Binding-site contacts:
Ligand atom C9P contacts residue PRO49 of chain 1.H at 4.0 Å (hydrophobic).
Ligand atom N4P contacts residue MET15 of chain 1.G at 3.9 Å.
Ligand atom O1A contacts residue SER44 of chain 1.H at 2.9 Å (h-bond).
Ligand atom CCG contacts residue GLU10 of chain 1.G at 4.0 Å.
Ligand atom O9P contacts residue GLU17 of chain 1.G at 3.6 Å.
Ligand atom O9P contacts residue ASN19 of chain 1.G at 2.9 Å (h-bond).
Ligand atom P1A contacts residue LYS47 of chain 1.H at 3.9 Å.
Ligand atom O2A contacts residue SER44 of chain 1.H at 4.0 Å.
Ligand atom CAP contacts residue GLY18 of chain 1.G at 3.9 Å.
Ligand atom O2A contacts residue LYS47 of chain 1.H at 2.7 Å (salt-bridge).
Ligand atom CCF contacts residue ALA11 of chain 1.G at 3.6 Å (hydrophobic).
Ligand atom CEP contacts residue GLY18 of chain 1.G at 3.5 Å.
Ligand atom C6P contacts residue MET15 of chain 1.G at 3.4 Å (hydrophobic).
Ligand atom O5B contacts residue SER44 of chain 1.H at 3.4 Å (h-bond).
Ligand atom C3P contacts residue ALA14 of chain 1.G at 3.6 Å (hydrophobic).
Ligand atom O2A contacts residue ASP43 of chain 1.H at 4.0 Å.
Ligand atom O9P contacts residue PRO49 of chain 1.H at 4.0 Å.
Ligand atom C6P contacts residue ASN19 of chain 1.G at 3.8 Å.
Ligand atom OAP contacts residue GLY18 of chain 1.G at 2.8 Å (h-bond).
Ligand atom N8P contacts residue PRO49 of chain 1.H at 3.7 Å.
Ligand atom CCF contacts residue ALA14 of chain 1.G at 3.8 Å (hydrophobic).
Ligand atom CDP contacts residue GLY51 of chain 1.H at 4.0 Å.
Ligand atom N4P contacts residue ALA14 of chain 1.G at 3.3 Å (h-bond).
Ligand atom C6P contacts residue GLU17 of chain 1.G at 3.6 Å.
Ligand atom O1A contacts residue ASP43 of chain 1.H at 3.6 Å.
Ligand atom P1A contacts residue SER44 of chain 1.H at 3.6 Å.
Ligand atom O9P contacts residue GLY18 of chain 1.G at 3.9 Å.
Ligand atom O1A contacts residue LYS47 of chain 1.H at 3.7 Å.
Ligand atom CCE contacts residue ALA11 of chain 1.G at 3.6 Å (hydrophobic).
Ligand atom C2P contacts residue ALA14 of chain 1.G at 4.0 Å (hydrophobic).
Ligand atom O9A contacts residue ASP43 of chain 1.H at 3.2 Å (salt-bridge).
Ligand atom CDP contacts residue PRO49 of chain 1.H at 3.8 Å (hydrophobic).
Ligand atom CEP contacts residue LYS47 of chain 1.H at 4.0 Å.
Ligand atom O5B contacts residue ASP43 of chain 1.H at 4.0 Å.
Ligand atom C7P contacts residue PRO49 of chain 1.H at 3.4 Å (hydrophobic).
Ligand atom CCE contacts residue ALA14 of chain 1.G at 3.8 Å (hydrophobic).
Ligand atom CEP contacts residue ASN19 of chain 1.G at 3.9 Å.
Ligand atom CCF contacts residue GLU10 of chain 1.G at 3.8 Å.
Ligand atom C9P contacts residue ASN19 of chain 1.G at 4.0 Å.
Ligand atom O5A contacts residue SER44 of chain 1.H at 4.0 Å.

A protein and the small-molecule ligand that binds it are described below.
Small molecule (SMILES): CCCCCCCCCC(=O)CSCCNC(=O)CCNC(=O)[C@H](O)C(C)(C)CO[P](=O)(O)O[P](=O)(O)OC[C@H]1O[C@H](n2cnc3c(N)ncnc32)[C@@H](O)[C@H]1OP(=O)(O)O

Sequence of chain 1.G:
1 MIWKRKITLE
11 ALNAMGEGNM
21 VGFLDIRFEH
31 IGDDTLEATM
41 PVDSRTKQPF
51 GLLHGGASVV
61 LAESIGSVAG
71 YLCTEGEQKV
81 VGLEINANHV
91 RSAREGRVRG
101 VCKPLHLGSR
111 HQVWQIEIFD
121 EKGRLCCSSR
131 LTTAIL

Sequence of chain 1.H:
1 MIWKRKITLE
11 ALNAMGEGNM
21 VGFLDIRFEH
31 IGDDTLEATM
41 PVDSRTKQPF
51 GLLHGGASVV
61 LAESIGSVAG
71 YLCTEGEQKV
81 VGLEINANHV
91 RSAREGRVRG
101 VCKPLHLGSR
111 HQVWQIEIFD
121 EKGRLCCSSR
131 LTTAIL